Binding-site contacts:
Ligand atom O5 contacts residue NAG1 of chain 1.D at 3.6 Å.
Ligand atom C5 contacts residue NAG1 of chain 1.D at 3.0 Å.
Ligand atom O2 contacts residue ARG290 of chain 1.A at 3.0 Å (salt-bridge).
Ligand atom C3 contacts residue NAG1 of chain 1.D at 3.6 Å.
Ligand atom C6 contacts residue NAG1 of chain 1.D at 4.1 Å.
Ligand atom C4 contacts residue NAG1 of chain 1.D at 3.5 Å.
Ligand atom C3 contacts residue ARG290 of chain 1.A at 3.5 Å.
Ligand atom O1 contacts residue NAG1 of chain 1.D at 2.7 Å (h-bond).
Ligand atom C1 contacts residue NAG1 of chain 1.D at 3.5 Å.
Ligand atom O3 contacts residue ARG290 of chain 1.A at 2.6 Å (salt-bridge).
Ligand atom C2 contacts residue ARG290 of chain 1.A at 3.7 Å.
Ligand atom C4 contacts residue PRO289 of chain 1.A at 4.4 Å (hydrophobic).
Ligand atom C6 contacts residue NAG2 of chain 1.D at 4.4 Å.
Ligand atom C2 contacts residue NAG1 of chain 1.D at 4.1 Å.

This small molecule binds to this protein.
Small molecule (SMILES): C[C@@H]1O[C@@H](O)[C@@H](O)[C@H](O)[C@@H]1O

Sequence of chain 1.A:
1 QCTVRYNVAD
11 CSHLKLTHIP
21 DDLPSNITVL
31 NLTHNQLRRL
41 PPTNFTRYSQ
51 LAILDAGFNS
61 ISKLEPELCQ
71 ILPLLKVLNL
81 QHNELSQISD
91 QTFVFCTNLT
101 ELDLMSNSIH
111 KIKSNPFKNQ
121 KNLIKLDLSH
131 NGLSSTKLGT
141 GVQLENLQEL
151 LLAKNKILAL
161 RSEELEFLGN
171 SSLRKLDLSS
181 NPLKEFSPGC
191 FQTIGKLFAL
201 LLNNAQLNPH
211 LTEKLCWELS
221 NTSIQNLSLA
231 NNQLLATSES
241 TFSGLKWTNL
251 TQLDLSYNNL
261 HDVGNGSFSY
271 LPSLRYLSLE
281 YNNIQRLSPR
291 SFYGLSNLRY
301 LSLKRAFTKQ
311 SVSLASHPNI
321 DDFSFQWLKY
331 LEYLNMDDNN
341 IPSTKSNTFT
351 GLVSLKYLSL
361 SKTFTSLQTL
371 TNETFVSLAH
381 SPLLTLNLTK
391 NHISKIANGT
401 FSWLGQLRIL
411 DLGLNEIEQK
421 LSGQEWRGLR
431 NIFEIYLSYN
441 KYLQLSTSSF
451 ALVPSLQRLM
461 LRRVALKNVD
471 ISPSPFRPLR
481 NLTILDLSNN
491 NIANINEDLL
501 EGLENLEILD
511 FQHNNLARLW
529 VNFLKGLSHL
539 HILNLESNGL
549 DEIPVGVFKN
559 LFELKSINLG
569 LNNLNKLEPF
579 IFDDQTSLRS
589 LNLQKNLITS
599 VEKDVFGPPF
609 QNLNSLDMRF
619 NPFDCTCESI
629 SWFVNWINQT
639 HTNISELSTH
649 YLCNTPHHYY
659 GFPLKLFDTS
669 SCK